This protein binds this small molecule.
Small molecule (SMILES): CC(=O)N[C@H]1[C@H](O[C@H]2[C@H](O)[C@@H](NC(C)=O)CO[C@@H]2CO)O[C@H](CO)[C@@H](O[C@@H]2O[C@H](CO[C@H]3O[C@H](CO)[C@@H](O)[C@H](O[C@H]4O[C@H](CO)[C@@H](O)[C@H](O)[C@@H]4O)[C@@H]3O)[C@@H](O)[C@H](O[C@H]3O[C@H](CO)[C@@H](O)[C@H](O)[C@@H]3O)[C@@H]2O)[C@@H]1O

Sequence of chain 1.H:
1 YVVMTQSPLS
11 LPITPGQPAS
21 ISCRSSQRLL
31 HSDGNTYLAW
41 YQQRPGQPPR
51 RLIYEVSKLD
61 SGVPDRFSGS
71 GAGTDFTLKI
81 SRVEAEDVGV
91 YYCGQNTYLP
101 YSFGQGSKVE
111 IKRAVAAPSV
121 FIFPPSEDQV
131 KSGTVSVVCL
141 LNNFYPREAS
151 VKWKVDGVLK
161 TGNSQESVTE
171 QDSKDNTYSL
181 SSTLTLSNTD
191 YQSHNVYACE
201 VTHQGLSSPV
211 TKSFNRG

Sequence of chain 1.G:
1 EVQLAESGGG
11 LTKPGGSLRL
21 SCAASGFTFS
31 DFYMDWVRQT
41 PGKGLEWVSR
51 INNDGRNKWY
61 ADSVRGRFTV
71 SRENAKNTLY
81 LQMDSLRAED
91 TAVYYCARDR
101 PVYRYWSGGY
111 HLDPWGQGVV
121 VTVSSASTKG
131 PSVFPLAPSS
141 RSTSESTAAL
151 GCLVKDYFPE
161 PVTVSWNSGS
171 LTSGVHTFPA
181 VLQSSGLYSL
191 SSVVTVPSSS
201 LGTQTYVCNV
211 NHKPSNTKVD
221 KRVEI

Sequence of chain 1.E:
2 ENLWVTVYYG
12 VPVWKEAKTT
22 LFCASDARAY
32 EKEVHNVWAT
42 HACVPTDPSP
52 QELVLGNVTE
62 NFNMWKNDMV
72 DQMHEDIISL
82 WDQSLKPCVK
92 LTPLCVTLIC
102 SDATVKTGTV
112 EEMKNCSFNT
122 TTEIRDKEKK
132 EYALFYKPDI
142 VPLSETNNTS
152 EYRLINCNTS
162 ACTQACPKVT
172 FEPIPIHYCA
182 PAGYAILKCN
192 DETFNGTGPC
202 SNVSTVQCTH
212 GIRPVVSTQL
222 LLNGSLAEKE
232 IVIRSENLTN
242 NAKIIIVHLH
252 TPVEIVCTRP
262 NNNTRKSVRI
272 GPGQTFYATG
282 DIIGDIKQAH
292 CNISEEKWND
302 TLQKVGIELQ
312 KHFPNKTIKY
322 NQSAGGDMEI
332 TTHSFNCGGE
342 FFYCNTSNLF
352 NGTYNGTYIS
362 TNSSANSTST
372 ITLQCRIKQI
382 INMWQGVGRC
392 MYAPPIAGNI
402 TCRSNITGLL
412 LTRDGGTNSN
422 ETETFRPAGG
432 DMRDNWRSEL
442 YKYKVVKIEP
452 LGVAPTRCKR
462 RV

Binding-site contacts:
Ligand atom O4 contacts residue TRP106 of chain 1.G at 3.0 Å.
Ligand atom O7 contacts residue ARG104 of chain 1.G at 3.4 Å (salt-bridge).
Ligand atom C2 contacts residue ASN293 of chain 1.E at 2.5 Å.
Ligand atom O5 contacts residue TRP106 of chain 1.G at 3.6 Å.
Ligand atom O5 contacts residue ASN293 of chain 1.E at 2.3 Å (h-bond).
Ligand atom O4 contacts residue ASP60 of chain 1.H at 3.0 Å (salt-bridge).
Ligand atom C4 contacts residue ASP113 of chain 1.G at 3.1 Å.
Ligand atom C3 contacts residue ASP113 of chain 1.G at 3.4 Å.
Ligand atom N2 contacts residue ASN293 of chain 1.E at 2.9 Å (h-bond).
Ligand atom O3 contacts residue ARG98 of chain 1.G at 3.0 Å (salt-bridge).
Ligand atom O5 contacts residue THR371 of chain 1.E at 3.5 Å (h-bond).
Ligand atom O3 contacts residue ARG51 of chain 1.H at 3.6 Å (salt-bridge).
Ligand atom O7 contacts residue TYR105 of chain 1.G at 3.0 Å (h-bond).
Ligand atom C6 contacts residue THR373 of chain 1.E at 3.6 Å.
Ligand atom N2 contacts residue HIS291 of chain 1.E at 3.1 Å (h-bond).
Ligand atom C5 contacts residue ASN293 of chain 1.E at 3.6 Å.
Ligand atom C4 contacts residue ARG51 of chain 1.H at 3.6 Å.
Ligand atom O2 contacts residue HIS111 of chain 1.G at 2.9 Å (h-bond).
Ligand atom C6 contacts residue TYR54 of chain 1.H at 3.3 Å (hydrophobic).
Ligand atom O3 contacts residue ASP113 of chain 1.G at 2.6 Å (salt-bridge).
Ligand atom O7 contacts residue ASN293 of chain 1.E at 3.4 Å (h-bond).
Ligand atom C6 contacts residue ASP60 of chain 1.H at 3.2 Å.
Ligand atom C4 contacts residue GLU55 of chain 1.H at 3.4 Å.
Ligand atom O6 contacts residue ASP60 of chain 1.H at 2.5 Å (salt-bridge).
Ligand atom O5 contacts residue THR373 of chain 1.E at 3.3 Å (h-bond).
Ligand atom O4 contacts residue TYR54 of chain 1.H at 2.9 Å (h-bond).
Ligand atom O4 contacts residue ASP113 of chain 1.G at 2.6 Å (salt-bridge).
Ligand atom O6 contacts residue GLU55 of chain 1.H at 2.6 Å (salt-bridge).
Ligand atom C4 contacts residue TRP106 of chain 1.G at 3.6 Å (hydrophobic).
Ligand atom C6 contacts residue GLU55 of chain 1.H at 3.1 Å.
Ligand atom C7 contacts residue TYR105 of chain 1.G at 3.4 Å (hydrophobic).
Ligand atom O4 contacts residue GLU55 of chain 1.H at 2.6 Å (salt-bridge).
Ligand atom O5 contacts residue TYR54 of chain 1.H at 2.9 Å (h-bond).
Ligand atom C1 contacts residue ASN293 of chain 1.E at 1.4 Å.
Ligand atom C7 contacts residue ASN293 of chain 1.E at 3.3 Å.
Ligand atom C4 contacts residue ASP60 of chain 1.H at 3.4 Å.
Ligand atom O4 contacts residue TYR105 of chain 1.G at 3.6 Å.
Ligand atom O6 contacts residue SER61 of chain 1.H at 3.1 Å (h-bond).
Ligand atom O2 contacts residue ARG51 of chain 1.H at 3.0 Å (salt-bridge).
Ligand atom O6 contacts residue THR371 of chain 1.E at 3.0 Å (h-bond).